Sequence of chain 1.R:
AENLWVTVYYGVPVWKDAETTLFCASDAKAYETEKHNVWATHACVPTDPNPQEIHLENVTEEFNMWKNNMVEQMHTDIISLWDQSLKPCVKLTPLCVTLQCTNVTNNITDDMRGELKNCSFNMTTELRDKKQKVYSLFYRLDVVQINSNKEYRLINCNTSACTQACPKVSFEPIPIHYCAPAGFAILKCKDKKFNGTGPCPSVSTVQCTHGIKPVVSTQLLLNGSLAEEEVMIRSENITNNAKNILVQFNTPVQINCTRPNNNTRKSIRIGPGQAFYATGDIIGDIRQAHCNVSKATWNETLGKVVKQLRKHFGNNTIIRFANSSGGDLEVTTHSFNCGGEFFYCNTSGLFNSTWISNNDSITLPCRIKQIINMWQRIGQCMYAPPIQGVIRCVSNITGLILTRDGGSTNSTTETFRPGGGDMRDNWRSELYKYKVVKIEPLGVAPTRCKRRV

The small molecule below binds the protein below.
Small molecule (SMILES): CC(=O)N[C@H]1[C@H](O[C@H]2[C@H](O)[C@@H](NC(C)=O)CO[C@@H]2CO)O[C@H](CO)[C@@H](O)[C@@H]1O

Binding-site contacts:
Ligand atom C8 contacts residue NAG1 of chain 1.IB at 3.4 Å.
Ligand atom N2 contacts residue ASN416 of chain 1.R at 2.9 Å (h-bond).
Ligand atom O6 contacts residue PRO261 of chain 1.R at 4.0 Å.
Ligand atom C7 contacts residue ASN232 of chain 1.R at 4.2 Å.
Ligand atom C8 contacts residue ASN232 of chain 1.R at 3.4 Å.
Ligand atom C5 contacts residue ASN416 of chain 1.R at 3.7 Å.
Ligand atom O7 contacts residue ASN416 of chain 1.R at 3.7 Å.
Ligand atom O5 contacts residue ASN416 of chain 1.R at 2.3 Å (h-bond).
Ligand atom C2 contacts residue ASN416 of chain 1.R at 2.4 Å.
Ligand atom O5 contacts residue PRO261 of chain 1.R at 3.7 Å.
Ligand atom C3 contacts residue ASN416 of chain 1.R at 3.7 Å.
Ligand atom C7 contacts residue ASN416 of chain 1.R at 3.6 Å.
Ligand atom C6 contacts residue PRO261 of chain 1.R at 4.2 Å (hydrophobic).
Ligand atom C4 contacts residue ASN416 of chain 1.R at 4.2 Å.
Ligand atom C1 contacts residue ASN416 of chain 1.R at 1.4 Å.